A protein and the small-molecule ligand that binds it are described below.
Small molecule (SMILES): CC(=O)N[C@H]1[C@H](O[C@H]2[C@H](O)[C@@H](NC(C)=O)CO[C@@H]2CO)O[C@H](CO)[C@@H](O)[C@@H]1O

Sequence of chain 58.Y:
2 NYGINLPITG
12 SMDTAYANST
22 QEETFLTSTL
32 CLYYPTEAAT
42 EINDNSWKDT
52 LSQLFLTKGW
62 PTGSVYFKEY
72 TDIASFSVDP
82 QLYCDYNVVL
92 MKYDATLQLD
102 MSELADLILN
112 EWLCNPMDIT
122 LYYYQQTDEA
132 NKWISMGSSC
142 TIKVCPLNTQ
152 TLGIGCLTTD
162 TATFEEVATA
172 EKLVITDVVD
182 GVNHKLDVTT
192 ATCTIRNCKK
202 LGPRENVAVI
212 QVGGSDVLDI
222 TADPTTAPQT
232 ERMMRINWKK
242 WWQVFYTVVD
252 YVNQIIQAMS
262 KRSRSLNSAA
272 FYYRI

Binding-site contacts:
Ligand atom N2 contacts residue ASN19 of chain 58.Y at 4.0 Å.
Ligand atom O7 contacts residue ASN19 of chain 58.Y at 4.4 Å.
Ligand atom C2 contacts residue ASN19 of chain 58.Y at 3.4 Å.
Ligand atom O5 contacts residue ASN19 of chain 58.Y at 2.2 Å (h-bond).
Ligand atom C3 contacts residue ASN19 of chain 58.Y at 4.4 Å.
Ligand atom C5 contacts residue ASN19 of chain 58.Y at 3.3 Å.
Ligand atom C1 contacts residue ASN19 of chain 58.Y at 1.9 Å.
Ligand atom C4 contacts residue ASN19 of chain 58.Y at 4.5 Å.
Ligand atom C8 contacts residue TYR17 of chain 58.Y at 4.0 Å (hydrophobic).
Ligand atom O6 contacts residue ASN19 of chain 58.Y at 4.4 Å.
Ligand atom C6 contacts residue ASN19 of chain 58.Y at 4.1 Å.